This small molecule binds to this protein.
Small molecule (SMILES): CC(=O)N[C@H]1[C@H](OC[C@H]2O[C@@H](O[C@H]3[C@H](O)[C@@H](O)[C@H](O)O[C@@H]3CO)[C@H](O)[C@@H](O[C@@H]3O[C@H](CO)[C@@H](O)[C@H](O[C@@H]4O[C@H](CO)[C@H](O)[C@H](O)[C@H]4O)[C@H]3NC(C)=O)[C@H]2O)O[C@H](CO)[C@@H](O)[C@@H]1O

Sequence of chain 2.A:
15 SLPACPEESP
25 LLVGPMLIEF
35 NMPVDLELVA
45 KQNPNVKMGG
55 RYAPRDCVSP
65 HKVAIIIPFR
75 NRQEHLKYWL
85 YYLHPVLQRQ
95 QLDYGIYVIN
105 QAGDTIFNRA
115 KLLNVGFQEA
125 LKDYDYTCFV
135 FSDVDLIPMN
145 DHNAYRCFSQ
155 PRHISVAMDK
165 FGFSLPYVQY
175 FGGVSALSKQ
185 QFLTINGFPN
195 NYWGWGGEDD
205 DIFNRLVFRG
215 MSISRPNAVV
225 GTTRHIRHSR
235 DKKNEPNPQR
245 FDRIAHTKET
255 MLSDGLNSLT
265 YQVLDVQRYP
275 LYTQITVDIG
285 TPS

Binding-site contacts:
Ligand atom O7 contacts residue ARG244 of chain 2.A at 2.7 Å (salt-bridge).
Ligand atom C8 contacts residue ASP204 of chain 2.A at 3.2 Å.
Ligand atom C4 contacts residue GOL1 of chain 2.Q at 3.8 Å.
Ligand atom O4 contacts residue ARG244 of chain 2.A at 3.1 Å (salt-bridge).
Ligand atom C8 contacts residue GLY201 of chain 2.A at 3.4 Å.
Ligand atom N2 contacts residue ASP204 of chain 2.A at 2.9 Å (salt-bridge).
Ligand atom N2 contacts residue GLY201 of chain 2.A at 3.5 Å (h-bond).
Ligand atom O4 contacts residue TYR174 of chain 2.A at 3.4 Å.
Ligand atom C5 contacts residue TYR174 of chain 2.A at 3.7 Å (hydrophobic).
Ligand atom O3 contacts residue GLY200 of chain 2.A at 3.6 Å.
Ligand atom O3 contacts residue ARG244 of chain 2.A at 3.3 Å (salt-bridge).
Ligand atom C1 contacts residue TYR171 of chain 2.A at 3.6 Å (hydrophobic).
Ligand atom C7 contacts residue ARG244 of chain 2.A at 3.7 Å.
Ligand atom O6 contacts residue TRP199 of chain 2.A at 3.8 Å.
Ligand atom C6 contacts residue PHE165 of chain 2.A at 3.4 Å (hydrophobic).
Ligand atom O5 contacts residue PHE245 of chain 2.A at 3.4 Å.
Ligand atom O4 contacts residue ASP203 of chain 2.A at 2.9 Å (salt-bridge).
Ligand atom C1 contacts residue PHE245 of chain 2.A at 3.8 Å (hydrophobic).
Ligand atom C4 contacts residue TRP199 of chain 2.A at 3.8 Å (hydrophobic).
Ligand atom O3 contacts residue ASP203 of chain 2.A at 2.6 Å (salt-bridge).
Ligand atom C4 contacts residue ASP203 of chain 2.A at 3.6 Å.
Ligand atom O3 contacts residue PHE245 of chain 2.A at 3.7 Å.
Ligand atom O7 contacts residue TRP199 of chain 2.A at 3.8 Å.
Ligand atom O3 contacts residue GOL1 of chain 2.Q at 3.3 Å.
Ligand atom O4 contacts residue PHE245 of chain 2.A at 3.9 Å.
Ligand atom C2 contacts residue TRP199 of chain 2.A at 3.8 Å (hydrophobic).
Ligand atom C7 contacts residue ASP204 of chain 2.A at 3.6 Å.
Ligand atom O5 contacts residue TRP199 of chain 2.A at 3.7 Å.
Ligand atom O4 contacts residue TRP199 of chain 2.A at 3.7 Å.
Ligand atom C3 contacts residue TYR171 of chain 2.A at 3.9 Å (hydrophobic).
Ligand atom O6 contacts residue PHE165 of chain 2.A at 3.6 Å.
Ligand atom C3 contacts residue ASP203 of chain 2.A at 3.4 Å.
Ligand atom O3 contacts residue GLY201 of chain 2.A at 2.9 Å (h-bond).
Ligand atom C2 contacts residue PHE245 of chain 2.A at 3.9 Å (hydrophobic).
Ligand atom C6 contacts residue TYR174 of chain 2.A at 3.6 Å (hydrophobic).
Ligand atom O6 contacts residue TRP199 of chain 2.A at 3.6 Å.
Ligand atom O2 contacts residue PHE165 of chain 2.A at 3.9 Å.
Ligand atom O6 contacts residue PHE245 of chain 2.A at 3.8 Å.
Ligand atom C7 contacts residue GLY201 of chain 2.A at 3.5 Å.
Ligand atom O4 contacts residue GOL1 of chain 2.Q at 2.9 Å.